A small-molecule ligand and the protein it binds are described below.
Small molecule (SMILES): CC(=O)N[C@@H]1[C@@H](O)[C@H](O)[C@@H](CO)O[C@H]1O

Binding-site contacts:
Ligand atom C1 contacts residue ASN43 of chain 1.B at 1.5 Å.
Ligand atom O5 contacts residue ASN43 of chain 1.B at 2.0 Å (h-bond).
Ligand atom C4 contacts residue ASN43 of chain 1.B at 4.2 Å.
Ligand atom O7 contacts residue ASN43 of chain 1.B at 4.3 Å.
Ligand atom C5 contacts residue ASN43 of chain 1.B at 3.3 Å.
Ligand atom C7 contacts residue ASN43 of chain 1.B at 4.1 Å.
Ligand atom N2 contacts residue ASN43 of chain 1.B at 3.4 Å (h-bond).
Ligand atom C2 contacts residue ASN43 of chain 1.B at 2.8 Å.
Ligand atom C3 contacts residue ASN43 of chain 1.B at 4.0 Å.
Ligand atom C6 contacts residue ASN43 of chain 1.B at 4.3 Å.

Sequence of chain 1.B:
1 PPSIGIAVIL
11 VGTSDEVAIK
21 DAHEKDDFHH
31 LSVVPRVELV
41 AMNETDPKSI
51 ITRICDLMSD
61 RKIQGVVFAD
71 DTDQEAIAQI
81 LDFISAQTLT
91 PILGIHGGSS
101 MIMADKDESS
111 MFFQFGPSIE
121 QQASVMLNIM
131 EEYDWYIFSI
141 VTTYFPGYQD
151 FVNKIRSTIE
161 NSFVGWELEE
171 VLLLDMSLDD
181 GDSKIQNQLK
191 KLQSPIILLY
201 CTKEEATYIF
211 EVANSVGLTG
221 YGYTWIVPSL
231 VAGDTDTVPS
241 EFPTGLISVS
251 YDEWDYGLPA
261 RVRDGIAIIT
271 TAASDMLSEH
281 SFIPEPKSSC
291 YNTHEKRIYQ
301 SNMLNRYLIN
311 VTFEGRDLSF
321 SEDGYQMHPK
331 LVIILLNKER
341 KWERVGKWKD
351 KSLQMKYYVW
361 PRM